Binding-site contacts:
Ligand atom C1 contacts residue ASN154 of chain 12.C at 1.4 Å.
Ligand atom C7 contacts residue ASN154 of chain 12.C at 3.4 Å.
Ligand atom C5 contacts residue SER156 of chain 12.C at 4.4 Å.
Ligand atom O5 contacts residue SER156 of chain 12.C at 4.3 Å.
Ligand atom N2 contacts residue ASN154 of chain 12.C at 3.1 Å (h-bond).
Ligand atom C1 contacts residue SER157 of chain 12.C at 4.2 Å.
Ligand atom C2 contacts residue ASN154 of chain 12.C at 2.5 Å.
Ligand atom C4 contacts residue ASN154 of chain 12.C at 4.2 Å.
Ligand atom C8 contacts residue ASN154 of chain 12.C at 3.8 Å.
Ligand atom O5 contacts residue SER157 of chain 12.C at 3.5 Å (h-bond).
Ligand atom C3 contacts residue ASN154 of chain 12.C at 3.9 Å.
Ligand atom C1 contacts residue SER156 of chain 12.C at 4.1 Å.
Ligand atom O5 contacts residue ASN154 of chain 12.C at 2.3 Å (h-bond).
Ligand atom C6 contacts residue SER157 of chain 12.C at 4.1 Å.
Ligand atom C5 contacts residue SER157 of chain 12.C at 4.3 Å.
Ligand atom O7 contacts residue ASN154 of chain 12.C at 3.8 Å.
Ligand atom C5 contacts residue ASN154 of chain 12.C at 3.6 Å.
Ligand atom O6 contacts residue SER157 of chain 12.C at 4.4 Å.

Sequence of chain 12.C:
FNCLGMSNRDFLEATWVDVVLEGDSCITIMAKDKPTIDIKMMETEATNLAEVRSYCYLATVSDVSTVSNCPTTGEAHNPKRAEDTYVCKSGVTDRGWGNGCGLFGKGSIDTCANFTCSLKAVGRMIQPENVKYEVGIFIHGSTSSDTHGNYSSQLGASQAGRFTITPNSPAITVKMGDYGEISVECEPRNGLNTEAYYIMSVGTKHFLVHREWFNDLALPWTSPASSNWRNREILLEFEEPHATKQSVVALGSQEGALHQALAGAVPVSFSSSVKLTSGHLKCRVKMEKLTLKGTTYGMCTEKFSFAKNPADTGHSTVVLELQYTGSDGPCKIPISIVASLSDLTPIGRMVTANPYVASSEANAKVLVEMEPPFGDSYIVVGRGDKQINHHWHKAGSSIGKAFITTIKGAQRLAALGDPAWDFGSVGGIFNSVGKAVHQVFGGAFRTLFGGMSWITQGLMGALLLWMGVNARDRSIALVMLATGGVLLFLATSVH

A small-molecule ligand and the protein it binds are described below.
Small molecule (SMILES): CC(=O)N[C@@H]1[C@@H](O)[C@H](O)[C@@H](CO)O[C@H]1O